Sequence of chain 1.B:
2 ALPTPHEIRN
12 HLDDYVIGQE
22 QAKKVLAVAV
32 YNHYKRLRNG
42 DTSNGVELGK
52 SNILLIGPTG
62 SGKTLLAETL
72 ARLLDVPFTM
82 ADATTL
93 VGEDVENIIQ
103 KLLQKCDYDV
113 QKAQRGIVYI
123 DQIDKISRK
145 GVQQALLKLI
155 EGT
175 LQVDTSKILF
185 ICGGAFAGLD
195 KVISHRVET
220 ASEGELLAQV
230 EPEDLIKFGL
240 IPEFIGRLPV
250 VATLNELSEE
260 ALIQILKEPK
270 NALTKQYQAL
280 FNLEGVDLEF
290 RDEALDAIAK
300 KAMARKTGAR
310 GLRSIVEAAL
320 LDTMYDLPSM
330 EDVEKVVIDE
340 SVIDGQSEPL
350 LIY

Binding-site contacts:
Ligand atom C2 contacts residue TYR16 of chain 1.B at 3.5 Å (hydrophobic).
Ligand atom O2B contacts residue LEU66 of chain 1.B at 4.0 Å.
Ligand atom O1B contacts residue SER62 of chain 1.B at 2.7 Å (h-bond).
Ligand atom N1 contacts residue VAL17 of chain 1.B at 3.6 Å.
Ligand atom C8 contacts residue ALA308 of chain 1.B at 3.8 Å (hydrophobic).
Ligand atom O1B contacts residue LYS64 of chain 1.B at 3.7 Å.
Ligand atom N7 contacts residue GLY61 of chain 1.B at 3.9 Å.
Ligand atom O3B contacts residue GLY61 of chain 1.B at 3.7 Å.
Ligand atom N6 contacts residue SER62 of chain 1.B at 3.7 Å.
Ligand atom C2 contacts residue ILE264 of chain 1.B at 3.8 Å (hydrophobic).
Ligand atom N1 contacts residue ILE18 of chain 1.B at 2.9 Å (h-bond).
Ligand atom N1 contacts residue TYR16 of chain 1.B at 3.9 Å.
Ligand atom N6 contacts residue ILE18 of chain 1.B at 3.0 Å (h-bond).
Ligand atom S1G contacts residue THR60 of chain 1.B at 3.7 Å.
Ligand atom S1G contacts residue ASP123 of chain 1.B at 3.9 Å.
Ligand atom PG contacts residue THR65 of chain 1.B at 3.8 Å.
Ligand atom N3 contacts residue ILE264 of chain 1.B at 3.7 Å.
Ligand atom C6 contacts residue VAL17 of chain 1.B at 3.9 Å (hydrophobic).
Ligand atom N7 contacts residue SER62 of chain 1.B at 3.3 Å (h-bond).
Ligand atom N3 contacts residue LEU66 of chain 1.B at 3.9 Å.
Ligand atom O3A contacts residue GLY61 of chain 1.B at 3.3 Å.
Ligand atom O2G contacts residue TYR121 of chain 1.B at 3.6 Å.
Ligand atom C8 contacts residue GLY61 of chain 1.B at 3.9 Å.
Ligand atom O1B contacts residue GLY63 of chain 1.B at 3.0 Å (h-bond).
Ligand atom O1B contacts residue GLY61 of chain 1.B at 2.8 Å (h-bond).
Ligand atom O2B contacts residue LYS64 of chain 1.B at 3.4 Å (salt-bridge).
Ligand atom O1B contacts residue THR60 of chain 1.B at 3.9 Å.
Ligand atom N7 contacts residue GLY63 of chain 1.B at 3.6 Å.
Ligand atom O4' contacts residue ALA308 of chain 1.B at 3.4 Å.
Ligand atom O3G contacts residue THR65 of chain 1.B at 2.8 Å (h-bond).
Ligand atom C4 contacts residue LEU66 of chain 1.B at 3.8 Å (hydrophobic).
Ligand atom O2G contacts residue LYS64 of chain 1.B at 2.8 Å (salt-bridge).
Ligand atom O2G contacts residue THR65 of chain 1.B at 3.9 Å.
Ligand atom PB contacts residue GLY61 of chain 1.B at 3.6 Å.
Ligand atom O1A contacts residue THR65 of chain 1.B at 3.8 Å.
Ligand atom O2B contacts residue THR65 of chain 1.B at 2.8 Å (h-bond).
Ligand atom C6 contacts residue ILE18 of chain 1.B at 3.5 Å (hydrophobic).
Ligand atom O3G contacts residue ASP123 of chain 1.B at 3.1 Å (salt-bridge).
Ligand atom N6 contacts residue VAL17 of chain 1.B at 3.2 Å.
Ligand atom O2B contacts residue GLY63 of chain 1.B at 3.9 Å.

This small molecule binds to this protein.
Small molecule (SMILES): Nc1ncnc2c1ncn2[C@@H]1O[C@H](COP(=O)(O)OP(=O)(O)OP(O)(O)=S)[C@@H](O)[C@H]1O